Sequence of chain 1.G:
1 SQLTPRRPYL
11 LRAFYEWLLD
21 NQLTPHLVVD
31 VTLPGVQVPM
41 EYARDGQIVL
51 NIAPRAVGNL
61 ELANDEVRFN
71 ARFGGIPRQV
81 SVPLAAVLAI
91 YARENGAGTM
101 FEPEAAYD

A protein and the small-molecule ligand that binds it are described below.
Small molecule (SMILES): C[C@H](N)C(=O)N[C@@H](C)C(=O)N[C@@H](CC(N)=O)C(=O)N[C@@H](CC(=O)O)C(=O)N[C@@H](CCC(=O)O)C(=O)N[C@@H](CC(N)=O)C(=O)N[C@@H](Cc1ccc(O)cc1)C(=O)N[C@@H](C)C(=O)O

Binding-site contacts:
Ligand atom OD2 contacts residue GLY75 of chain 1.G at 3.0 Å (h-bond).
Ligand atom O contacts residue ARG72 of chain 1.G at 3.6 Å.
Ligand atom CA contacts residue VAL49 of chain 1.G at 3.7 Å (hydrophobic).
Ligand atom N contacts residue VAL49 of chain 1.G at 3.0 Å (h-bond).
Ligand atom CD contacts residue ARG93 of chain 1.G at 3.5 Å.
Ligand atom O contacts residue ALA56 of chain 1.G at 3.4 Å.
Ligand atom OE1 contacts residue ARG93 of chain 1.G at 2.7 Å (salt-bridge).
Ligand atom CE1 contacts residue ASN70 of chain 1.G at 3.6 Å.
Ligand atom OD1 contacts residue ASN51 of chain 1.G at 3.0 Å (h-bond).
Ligand atom O contacts residue PHE73 of chain 1.G at 3.2 Å.
Ligand atom ND2 contacts residue ASN51 of chain 1.G at 2.9 Å (h-bond).
Ligand atom CA contacts residue ARG72 of chain 1.G at 3.6 Å.
Ligand atom C contacts residue PHE73 of chain 1.G at 3.5 Å (hydrophobic).
Ligand atom CA contacts residue ARG55 of chain 1.G at 3.6 Å.
Ligand atom CD1 contacts residue ARG72 of chain 1.G at 3.2 Å.
Ligand atom CD2 contacts residue GLY58 of chain 1.G at 3.6 Å.
Ligand atom O contacts residue TYR42 of chain 1.G at 3.4 Å.
Ligand atom CB contacts residue PHE73 of chain 1.G at 3.5 Å (hydrophobic).
Ligand atom CG contacts residue ARG72 of chain 1.G at 3.4 Å.
Ligand atom CD1 contacts residue ASN70 of chain 1.G at 3.5 Å.
Ligand atom OD2 contacts residue GLY74 of chain 1.G at 3.7 Å.
Ligand atom OD1 contacts residue ARG55 of chain 1.G at 3.0 Å.
Ligand atom CB contacts residue ALA71 of chain 1.G at 3.6 Å (hydrophobic).
Ligand atom CB contacts residue ARG55 of chain 1.G at 3.7 Å.
Ligand atom ND2 contacts residue ALA71 of chain 1.G at 3.7 Å.
Ligand atom N contacts residue ARG55 of chain 1.G at 3.0 Å (salt-bridge).
Ligand atom OE2 contacts residue ASN51 of chain 1.G at 2.8 Å (h-bond).
Ligand atom N contacts residue PHE73 of chain 1.G at 3.5 Å.
Ligand atom OD2 contacts residue ARG72 of chain 1.G at 3.1 Å (salt-bridge).
Ligand atom CB contacts residue ALA56 of chain 1.G at 3.2 Å (hydrophobic).
Ligand atom CB contacts residue VAL49 of chain 1.G at 3.4 Å (hydrophobic).
Ligand atom CA contacts residue ARG72 of chain 1.G at 3.3 Å.
Ligand atom CD contacts residue ASN51 of chain 1.G at 3.4 Å.
Ligand atom OE2 contacts residue ARG93 of chain 1.G at 3.1 Å (salt-bridge).
Ligand atom CG contacts residue ASN51 of chain 1.G at 3.7 Å.
Ligand atom N contacts residue ARG72 of chain 1.G at 3.1 Å (salt-bridge).
Ligand atom OE1 contacts residue ASN51 of chain 1.G at 3.4 Å (h-bond).
Ligand atom OD1 contacts residue LEU50 of chain 1.G at 3.6 Å.
Ligand atom OH contacts residue ASN70 of chain 1.G at 3.6 Å.
Ligand atom CB contacts residue ASN51 of chain 1.G at 3.7 Å.